Binding-site contacts:
Ligand atom C5 contacts residue ALA122 of chain 2.A at 4.1 Å (hydrophobic).
Ligand atom C4 contacts residue ALA119 of chain 2.A at 4.5 Å (hydrophobic).
Ligand atom N1 contacts residue ALA119 of chain 2.A at 3.8 Å.
Ligand atom C2 contacts residue MET118 of chain 2.A at 4.5 Å (hydrophobic).
Ligand atom N contacts residue MET118 of chain 2.A at 4.5 Å.
Ligand atom C4 contacts residue MET118 of chain 2.A at 3.9 Å (hydrophobic).
Ligand atom C contacts residue ALA119 of chain 2.A at 4.4 Å (hydrophobic).
Ligand atom N3 contacts residue ALA119 of chain 2.A at 4.2 Å.
Ligand atom N contacts residue ALA119 of chain 2.A at 3.6 Å.
Ligand atom C1 contacts residue MET118 of chain 2.A at 3.9 Å (hydrophobic).
Ligand atom N1 contacts residue ASN94 of chain 2.A at 3.8 Å.
Ligand atom N1 contacts residue GLU92 of chain 2.A at 4.4 Å.
Ligand atom C1 contacts residue ALA119 of chain 2.A at 3.9 Å (hydrophobic).
Ligand atom C4 contacts residue EDO1 of chain 2.H at 4.0 Å.
Ligand atom C3 contacts residue GLU92 of chain 2.A at 4.2 Å.
Ligand atom N4 contacts residue EDO1 of chain 2.H at 3.2 Å (h-bond).
Ligand atom C12 contacts residue MET118 of chain 2.A at 3.4 Å (hydrophobic).
Ligand atom C3 contacts residue ALA119 of chain 2.A at 4.4 Å (hydrophobic).
Ligand atom C contacts residue MET118 of chain 2.A at 4.1 Å (hydrophobic).
Ligand atom C12 contacts residue ALA119 of chain 2.A at 4.2 Å (hydrophobic).
Ligand atom C2 contacts residue ALA119 of chain 2.A at 3.6 Å (hydrophobic).
Ligand atom N3 contacts residue ALA122 of chain 2.A at 4.2 Å.
Ligand atom C5 contacts residue EDO1 of chain 2.H at 2.8 Å.
Ligand atom N3 contacts residue MET118 of chain 2.A at 4.2 Å.
Ligand atom N2 contacts residue ALA122 of chain 2.A at 3.4 Å.
Ligand atom C3 contacts residue ALA122 of chain 2.A at 3.7 Å (hydrophobic).
Ligand atom N4 contacts residue MET118 of chain 2.A at 4.3 Å.

Sequence of chain 2.A:
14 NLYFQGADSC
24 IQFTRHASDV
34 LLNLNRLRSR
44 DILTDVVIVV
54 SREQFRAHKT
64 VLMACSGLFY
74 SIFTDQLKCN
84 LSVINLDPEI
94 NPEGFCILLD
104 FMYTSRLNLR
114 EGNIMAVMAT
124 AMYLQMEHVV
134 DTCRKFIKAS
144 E

The small molecule below binds the protein below.
Small molecule (SMILES): Cc1cc(NCc2ccccc2F)n2ncnc2n1